Binding-site contacts:
Ligand atom N2 contacts residue ASN282 of chain 1.B at 3.0 Å (h-bond).
Ligand atom C2 contacts residue ASN282 of chain 1.B at 2.5 Å.
Ligand atom O6 contacts residue ASN280 of chain 1.B at 3.4 Å (h-bond).
Ligand atom C4 contacts residue ASN282 of chain 1.B at 4.2 Å.
Ligand atom O6 contacts residue GLU281 of chain 1.B at 3.6 Å.
Ligand atom C1 contacts residue ASN282 of chain 1.B at 1.4 Å.
Ligand atom C7 contacts residue ASN282 of chain 1.B at 3.7 Å.
Ligand atom C6 contacts residue GLU281 of chain 1.B at 4.4 Å.
Ligand atom C8 contacts residue ASN282 of chain 1.B at 4.0 Å.
Ligand atom O5 contacts residue ASN282 of chain 1.B at 2.3 Å (h-bond).
Ligand atom C3 contacts residue ASN282 of chain 1.B at 3.8 Å.
Ligand atom C5 contacts residue ASN282 of chain 1.B at 3.6 Å.
Ligand atom O5 contacts residue ASN280 of chain 1.B at 3.9 Å.
Ligand atom C6 contacts residue ASN280 of chain 1.B at 4.4 Å.
Ligand atom O6 contacts residue ASN282 of chain 1.B at 4.1 Å.

The protein below binds the small molecule below.
Small molecule (SMILES): CC(=O)N[C@@H]1[C@@H](O)[C@H](O)[C@@H](CO)O[C@H]1O

Sequence of chain 1.B:
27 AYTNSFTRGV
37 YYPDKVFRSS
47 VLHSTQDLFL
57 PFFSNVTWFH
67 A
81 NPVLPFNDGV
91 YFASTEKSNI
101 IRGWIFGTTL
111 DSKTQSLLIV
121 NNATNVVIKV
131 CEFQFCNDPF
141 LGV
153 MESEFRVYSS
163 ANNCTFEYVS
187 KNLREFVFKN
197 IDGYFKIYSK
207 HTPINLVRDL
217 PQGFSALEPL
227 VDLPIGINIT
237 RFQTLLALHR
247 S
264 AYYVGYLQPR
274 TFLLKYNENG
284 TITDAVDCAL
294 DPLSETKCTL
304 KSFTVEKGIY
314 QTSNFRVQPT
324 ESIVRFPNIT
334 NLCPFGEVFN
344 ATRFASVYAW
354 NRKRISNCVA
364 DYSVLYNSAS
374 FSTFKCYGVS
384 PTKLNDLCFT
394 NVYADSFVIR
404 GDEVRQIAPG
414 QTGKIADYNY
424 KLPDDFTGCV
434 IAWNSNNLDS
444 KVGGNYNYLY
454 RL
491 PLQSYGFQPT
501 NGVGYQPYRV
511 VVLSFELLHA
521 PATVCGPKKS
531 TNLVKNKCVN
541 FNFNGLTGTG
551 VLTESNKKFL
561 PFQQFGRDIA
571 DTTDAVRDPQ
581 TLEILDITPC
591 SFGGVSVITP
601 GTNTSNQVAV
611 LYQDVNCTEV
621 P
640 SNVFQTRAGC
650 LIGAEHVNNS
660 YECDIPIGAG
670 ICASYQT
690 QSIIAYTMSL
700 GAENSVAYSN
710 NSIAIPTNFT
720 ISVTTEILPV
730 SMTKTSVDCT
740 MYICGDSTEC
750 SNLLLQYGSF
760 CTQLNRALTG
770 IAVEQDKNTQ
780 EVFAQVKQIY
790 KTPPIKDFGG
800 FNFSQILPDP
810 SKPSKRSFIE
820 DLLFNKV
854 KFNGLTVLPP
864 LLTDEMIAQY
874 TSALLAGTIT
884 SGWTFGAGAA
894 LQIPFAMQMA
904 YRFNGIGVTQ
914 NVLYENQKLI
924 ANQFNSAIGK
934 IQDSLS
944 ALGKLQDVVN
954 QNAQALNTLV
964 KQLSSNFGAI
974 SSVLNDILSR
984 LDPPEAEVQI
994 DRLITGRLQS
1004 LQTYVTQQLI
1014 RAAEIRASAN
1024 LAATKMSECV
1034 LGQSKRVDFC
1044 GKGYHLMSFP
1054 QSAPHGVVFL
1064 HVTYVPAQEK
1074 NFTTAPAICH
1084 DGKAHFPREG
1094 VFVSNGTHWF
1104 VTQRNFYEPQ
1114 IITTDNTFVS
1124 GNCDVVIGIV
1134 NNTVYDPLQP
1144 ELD